Binding-site contacts:
Ligand atom N9 contacts residue PHE276 of chain 1.B at 3.9 Å.
Ligand atom N1 contacts residue LEU240 of chain 1.B at 4.1 Å.
Ligand atom C14 contacts residue PHE261 of chain 1.B at 4.4 Å (hydrophobic).
Ligand atom O2 contacts residue TYR244 of chain 1.B at 3.4 Å (h-bond).
Ligand atom C6 contacts residue PHE276 of chain 1.B at 3.4 Å (hydrophobic).
Ligand atom C14 contacts residue PHE276 of chain 1.B at 4.1 Å (hydrophobic).
Ligand atom N9 contacts residue TYR244 of chain 1.B at 4.3 Å.
Ligand atom N3 contacts residue TYR244 of chain 1.B at 3.1 Å (h-bond).
Ligand atom C5 contacts residue PHE276 of chain 1.B at 3.6 Å (hydrophobic).
Ligand atom N1 contacts residue PHE276 of chain 1.B at 3.7 Å.
Ligand atom C4 contacts residue LEU240 of chain 1.B at 4.3 Å (hydrophobic).
Ligand atom C5 contacts residue LEU240 of chain 1.B at 3.5 Å (hydrophobic).
Ligand atom C4 contacts residue PHE276 of chain 1.B at 3.7 Å (hydrophobic).
Ligand atom O6 contacts residue LEU240 of chain 1.B at 3.4 Å.
Ligand atom C10 contacts residue TYR244 of chain 1.B at 4.5 Å (hydrophobic).
Ligand atom C12 contacts residue PHE276 of chain 1.B at 4.2 Å (hydrophobic).
Ligand atom O6 contacts residue PHE276 of chain 1.B at 3.5 Å.
Ligand atom C8 contacts residue GLN273 of chain 1.B at 4.3 Å.
Ligand atom C10 contacts residue ILE223 of chain 1.B at 3.7 Å (hydrophobic).
Ligand atom N7 contacts residue LEU240 of chain 1.B at 3.7 Å.
Ligand atom C10 contacts residue PHE276 of chain 1.B at 4.2 Å (hydrophobic).
Ligand atom C11 contacts residue PHE261 of chain 1.B at 3.6 Å (hydrophobic).
Ligand atom N7 contacts residue GLN273 of chain 1.B at 3.9 Å.
Ligand atom C6 contacts residue LEU240 of chain 1.B at 3.5 Å (hydrophobic).
Ligand atom N3 contacts residue PHE276 of chain 1.B at 3.8 Å.
Ligand atom C8 contacts residue PHE276 of chain 1.B at 3.9 Å (hydrophobic).
Ligand atom C8 contacts residue ALA272 of chain 1.B at 4.0 Å (hydrophobic).
Ligand atom O2 contacts residue MET185 of chain 1.B at 3.9 Å.
Ligand atom C11 contacts residue TYR244 of chain 1.B at 3.5 Å (hydrophobic).
Ligand atom C6 contacts residue TYR244 of chain 1.B at 4.1 Å (hydrophobic).
Ligand atom C4 contacts residue TYR244 of chain 1.B at 3.6 Å (hydrophobic).
Ligand atom N7 contacts residue PHE276 of chain 1.B at 3.8 Å.
Ligand atom C2 contacts residue TYR244 of chain 1.B at 3.1 Å (hydrophobic).
Ligand atom C5 contacts residue TYR244 of chain 1.B at 4.1 Å (hydrophobic).
Ligand atom N1 contacts residue TYR244 of chain 1.B at 3.7 Å.
Ligand atom C2 contacts residue PHE276 of chain 1.B at 3.9 Å (hydrophobic).

Sequence of chain 1.B:
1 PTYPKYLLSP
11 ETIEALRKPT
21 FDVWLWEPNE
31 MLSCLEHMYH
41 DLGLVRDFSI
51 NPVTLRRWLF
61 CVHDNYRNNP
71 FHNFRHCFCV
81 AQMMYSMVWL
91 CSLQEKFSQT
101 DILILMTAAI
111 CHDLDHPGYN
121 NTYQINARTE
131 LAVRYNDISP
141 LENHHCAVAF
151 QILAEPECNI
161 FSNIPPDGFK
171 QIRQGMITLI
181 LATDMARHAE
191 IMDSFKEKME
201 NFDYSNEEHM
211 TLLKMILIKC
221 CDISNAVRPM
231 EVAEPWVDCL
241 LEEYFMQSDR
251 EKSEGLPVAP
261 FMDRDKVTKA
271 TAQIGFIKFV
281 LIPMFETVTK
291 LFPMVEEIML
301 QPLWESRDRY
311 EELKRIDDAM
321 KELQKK

This small molecule binds to this protein.
Small molecule (SMILES): CC(C)Cn1c(=O)n(C)c(=O)c2nc[nH]c21